Binding-site contacts:
Ligand atom O7 contacts residue GLY71 of chain 1.D at 4.4 Å.
Ligand atom O5 contacts residue ASN83 of chain 1.C at 2.5 Å (h-bond).
Ligand atom C7 contacts residue GLY71 of chain 1.D at 4.2 Å.
Ligand atom C8 contacts residue GLY172 of chain 1.C at 4.1 Å.
Ligand atom N2 contacts residue LEU174 of chain 1.C at 4.4 Å.
Ligand atom O6 contacts residue THR173 of chain 1.C at 4.3 Å.
Ligand atom O5 contacts residue GLY71 of chain 1.D at 3.7 Å.
Ligand atom C8 contacts residue THR173 of chain 1.C at 4.3 Å.
Ligand atom C8 contacts residue PRO40 of chain 1.D at 3.7 Å (hydrophobic).
Ligand atom O7 contacts residue LYS176 of chain 1.C at 3.7 Å.
Ligand atom C2 contacts residue GLY71 of chain 1.D at 3.9 Å.
Ligand atom C8 contacts residue LEU174 of chain 1.C at 3.7 Å (hydrophobic).
Ligand atom N2 contacts residue ASN83 of chain 1.C at 2.7 Å (h-bond).
Ligand atom C8 contacts residue PRO175 of chain 1.C at 4.3 Å (hydrophobic).
Ligand atom C7 contacts residue LEU174 of chain 1.C at 4.0 Å (hydrophobic).
Ligand atom C6 contacts residue THR173 of chain 1.C at 4.4 Å.
Ligand atom O6 contacts residue LYS176 of chain 1.C at 3.3 Å (salt-bridge).
Ligand atom C6 contacts residue GLY172 of chain 1.C at 3.7 Å.
Ligand atom C4 contacts residue ASN83 of chain 1.C at 4.3 Å.
Ligand atom O5 contacts residue LEU174 of chain 1.C at 4.3 Å.
Ligand atom C1 contacts residue ASN83 of chain 1.C at 1.4 Å.
Ligand atom C6 contacts residue LYS176 of chain 1.C at 4.4 Å.
Ligand atom C7 contacts residue LYS176 of chain 1.C at 4.3 Å.
Ligand atom O6 contacts residue LEU174 of chain 1.C at 2.9 Å (h-bond).
Ligand atom N2 contacts residue PRO40 of chain 1.D at 4.1 Å.
Ligand atom C7 contacts residue PRO40 of chain 1.D at 4.4 Å (hydrophobic).
Ligand atom C5 contacts residue LEU174 of chain 1.C at 3.4 Å (hydrophobic).
Ligand atom C4 contacts residue LEU174 of chain 1.C at 4.4 Å (hydrophobic).
Ligand atom N2 contacts residue GLY71 of chain 1.D at 4.0 Å.
Ligand atom O6 contacts residue GLY172 of chain 1.C at 3.6 Å (h-bond).
Ligand atom C8 contacts residue TYR43 of chain 1.D at 3.8 Å (hydrophobic).
Ligand atom C5 contacts residue ASN83 of chain 1.C at 3.7 Å.
Ligand atom C3 contacts residue ASN83 of chain 1.C at 3.7 Å.
Ligand atom C2 contacts residue ASN83 of chain 1.C at 2.4 Å.
Ligand atom C7 contacts residue ASN83 of chain 1.C at 3.8 Å.
Ligand atom O4 contacts residue LYS176 of chain 1.C at 4.2 Å.
Ligand atom O7 contacts residue PRO175 of chain 1.C at 4.4 Å.
Ligand atom C1 contacts residue GLY71 of chain 1.D at 3.8 Å.
Ligand atom C6 contacts residue LEU174 of chain 1.C at 3.4 Å (hydrophobic).
Ligand atom O4 contacts residue LEU174 of chain 1.C at 4.1 Å.

Sequence of chain 1.D:
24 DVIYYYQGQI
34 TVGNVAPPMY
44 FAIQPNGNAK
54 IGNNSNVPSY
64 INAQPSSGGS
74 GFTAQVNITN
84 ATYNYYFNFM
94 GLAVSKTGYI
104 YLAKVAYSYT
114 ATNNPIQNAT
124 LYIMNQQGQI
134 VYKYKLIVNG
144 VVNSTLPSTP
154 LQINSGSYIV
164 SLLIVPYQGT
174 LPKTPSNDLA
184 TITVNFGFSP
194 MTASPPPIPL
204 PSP

A protein and the small-molecule ligand that binds it are described below.
Small molecule (SMILES): CC(=O)N[C@H]1[C@H](O[C@H]2[C@H](O)[C@@H](NC(C)=O)CO[C@@H]2CO)O[C@H](CO[C@H]2O[C@H](CO)[C@@H](O)[C@H](O)[C@@H]2O)[C@@H](O[C@H]2O[C@H](CO)[C@@H](O)[C@H](O)[C@@H]2O)[C@@H]1O[C@@H]1O[C@H](CS(=O)(=O)O)[C@@H](O[C@@H]2O[C@H](CO)[C@@H](O)[C@H](O)[C@H]2O)[C@H](O)[C@H]1O

Sequence of chain 1.C:
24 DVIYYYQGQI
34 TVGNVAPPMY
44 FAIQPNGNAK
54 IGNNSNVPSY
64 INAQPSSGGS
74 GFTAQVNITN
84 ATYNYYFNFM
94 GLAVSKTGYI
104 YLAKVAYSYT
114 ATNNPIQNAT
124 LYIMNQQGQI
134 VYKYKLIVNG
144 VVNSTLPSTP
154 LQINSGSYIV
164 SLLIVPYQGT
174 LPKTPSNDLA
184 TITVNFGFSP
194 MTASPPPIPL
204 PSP